The protein below binds the small molecule below.
Small molecule (SMILES): CC(=O)N[C@@H]1[C@@H](O)[C@H](O)[C@@H](CO)O[C@H]1O

Sequence of chain 1.C:
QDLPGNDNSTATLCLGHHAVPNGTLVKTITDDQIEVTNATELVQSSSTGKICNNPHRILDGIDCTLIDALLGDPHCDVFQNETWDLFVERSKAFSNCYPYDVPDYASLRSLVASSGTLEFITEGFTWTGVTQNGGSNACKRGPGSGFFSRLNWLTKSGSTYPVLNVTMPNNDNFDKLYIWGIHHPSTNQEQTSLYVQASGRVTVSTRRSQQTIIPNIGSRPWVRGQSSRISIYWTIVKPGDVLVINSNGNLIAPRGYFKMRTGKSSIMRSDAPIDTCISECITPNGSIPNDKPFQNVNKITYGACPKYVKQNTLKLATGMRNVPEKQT

Binding-site contacts:
Ligand atom C1 contacts residue ASN81 of chain 1.C at 1.4 Å.
Ligand atom C8 contacts residue ASN81 of chain 1.C at 4.3 Å.
Ligand atom C1 contacts residue PHE120 of chain 1.C at 3.7 Å (hydrophobic).
Ligand atom C3 contacts residue ASN81 of chain 1.C at 3.7 Å.
Ligand atom N2 contacts residue ASN81 of chain 1.C at 2.8 Å (h-bond).
Ligand atom C8 contacts residue GLN80 of chain 1.C at 3.4 Å.
Ligand atom C4 contacts residue ASN81 of chain 1.C at 4.2 Å.
Ligand atom C6 contacts residue ILE121 of chain 1.C at 3.6 Å (hydrophobic).
Ligand atom C7 contacts residue ASN81 of chain 1.C at 3.1 Å.
Ligand atom O7 contacts residue ASN81 of chain 1.C at 2.8 Å (h-bond).
Ligand atom C5 contacts residue ILE121 of chain 1.C at 4.0 Å (hydrophobic).
Ligand atom C3 contacts residue PHE120 of chain 1.C at 4.4 Å (hydrophobic).
Ligand atom O5 contacts residue ASN81 of chain 1.C at 2.4 Å (h-bond).
Ligand atom O5 contacts residue PHE120 of chain 1.C at 3.8 Å.
Ligand atom C2 contacts residue ASN81 of chain 1.C at 2.4 Å.
Ligand atom C5 contacts residue ASN81 of chain 1.C at 3.7 Å.
Ligand atom C5 contacts residue PHE120 of chain 1.C at 3.6 Å (hydrophobic).